Binding-site contacts:
Ligand atom C12 contacts residue RDL1 of chain 1.O at 3.8 Å.
Ligand atom C13 contacts residue ASP73 of chain 1.E at 3.8 Å.
Ligand atom O2 contacts residue ARG145 of chain 1.A at 3.0 Å.
Ligand atom O14 contacts residue ASP73 of chain 1.E at 3.0 Å (salt-bridge).
Ligand atom O14 contacts residue PHE12 of chain 1.E at 2.9 Å.
Ligand atom N9 contacts residue ARG118 of chain 1.A at 3.3 Å (salt-bridge).
Ligand atom C8 contacts residue ARG118 of chain 1.A at 3.6 Å.
Ligand atom O7 contacts residue PHE99 of chain 1.A at 3.2 Å (h-bond).
Ligand atom O4 contacts residue RDL1 of chain 1.O at 3.7 Å.
Ligand atom C4 contacts residue RDL1 of chain 1.O at 3.6 Å.
Ligand atom C15 contacts residue ARG145 of chain 1.A at 3.2 Å.
Ligand atom O15 contacts residue GLY68 of chain 1.E at 3.8 Å.
Ligand atom O7 contacts residue ARG118 of chain 1.A at 3.6 Å.
Ligand atom C7 contacts residue PHE99 of chain 1.A at 3.8 Å (hydrophobic).
Ligand atom N6 contacts residue RDL1 of chain 1.O at 2.7 Å (h-bond).
Ligand atom N9 contacts residue GLU104 of chain 1.A at 3.7 Å.
Ligand atom O15 contacts residue ARG145 of chain 1.A at 3.0 Å (salt-bridge).
Ligand atom O12 contacts residue GLU104 of chain 1.A at 3.8 Å.
Ligand atom O8 contacts residue GLU104 of chain 1.A at 2.9 Å (salt-bridge).
Ligand atom O8 contacts residue RDL1 of chain 1.O at 3.4 Å (h-bond).
Ligand atom C7 contacts residue RDL1 of chain 1.O at 3.2 Å.
Ligand atom O4 contacts residue HIS122 of chain 1.A at 2.5 Å (h-bond).
Ligand atom O7 contacts residue RDL1 of chain 1.O at 3.6 Å (h-bond).
Ligand atom N6 contacts residue ARG118 of chain 1.A at 3.6 Å.
Ligand atom C7 contacts residue ARG118 of chain 1.A at 3.4 Å.
Ligand atom C14 contacts residue PHE12 of chain 1.E at 3.6 Å (hydrophobic).
Ligand atom C4 contacts residue HIS122 of chain 1.A at 3.6 Å.
Ligand atom C8 contacts residue RDL1 of chain 1.O at 3.1 Å.
Ligand atom C10 contacts residue ARG118 of chain 1.A at 3.5 Å.
Ligand atom C5 contacts residue ARG118 of chain 1.A at 3.5 Å.
Ligand atom C15 contacts residue PHE12 of chain 1.E at 3.6 Å (hydrophobic).
Ligand atom O15 contacts residue ASP73 of chain 1.E at 3.4 Å (salt-bridge).
Ligand atom N9 contacts residue RDL1 of chain 1.O at 3.5 Å (h-bond).
Ligand atom C5 contacts residue RDL1 of chain 1.O at 3.1 Å.
Ligand atom O14 contacts residue RDL1 of chain 1.O at 3.3 Å (h-bond).
Ligand atom O4 contacts residue ARG118 of chain 1.A at 3.8 Å.
Ligand atom C11 contacts residue GLU104 of chain 1.A at 3.5 Å.
Ligand atom C4 contacts residue ARG118 of chain 1.A at 3.8 Å.
Ligand atom C8 contacts residue GLU104 of chain 1.A at 3.4 Å.
Ligand atom C11 contacts residue ARG118 of chain 1.A at 3.6 Å.

Sequence of chain 1.A:
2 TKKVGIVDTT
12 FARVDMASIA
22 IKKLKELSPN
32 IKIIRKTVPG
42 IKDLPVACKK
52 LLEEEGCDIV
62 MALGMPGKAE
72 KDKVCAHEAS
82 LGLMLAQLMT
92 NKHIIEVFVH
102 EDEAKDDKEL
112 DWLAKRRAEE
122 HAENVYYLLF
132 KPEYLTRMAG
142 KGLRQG

The small molecule below binds the protein below.
Small molecule (SMILES): O=c1[nH]c(=O)c2[nH]c(=O)c(=O)n(C[C@H](O)[C@H](O)[C@H](O)CO)c2[nH]1

Sequence of chain 1.E:
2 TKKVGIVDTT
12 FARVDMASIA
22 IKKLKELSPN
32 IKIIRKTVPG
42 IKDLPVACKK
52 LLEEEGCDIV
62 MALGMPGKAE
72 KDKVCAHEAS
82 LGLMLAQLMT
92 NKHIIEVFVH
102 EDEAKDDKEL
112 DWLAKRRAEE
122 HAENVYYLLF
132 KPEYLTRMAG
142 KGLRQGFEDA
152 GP